This small molecule binds to this protein.
Small molecule (SMILES): OCCCO

Binding-site contacts:
Ligand atom O1 contacts residue GLY46 of chain 1.D at 3.7 Å.
Ligand atom O3 contacts residue THR320 of chain 1.D at 4.3 Å.
Ligand atom O3 contacts residue ARG324 of chain 1.D at 4.5 Å.
Ligand atom C3 contacts residue GLY345 of chain 1.D at 3.5 Å.
Ligand atom C3 contacts residue ARG194 of chain 1.D at 4.2 Å.
Ligand atom O1 contacts residue CYS47 of chain 1.D at 3.8 Å.
Ligand atom O3 contacts residue GLY344 of chain 1.D at 3.9 Å.
Ligand atom C3 contacts residue GLY344 of chain 1.D at 3.4 Å.
Ligand atom O3 contacts residue GLY46 of chain 1.D at 4.4 Å.
Ligand atom C1 contacts residue ARG53 of chain 1.D at 4.5 Å.
Ligand atom C2 contacts residue GLY46 of chain 1.D at 4.0 Å.
Ligand atom C1 contacts residue GLY46 of chain 1.D at 3.9 Å.
Ligand atom O1 contacts residue ARG53 of chain 1.D at 3.2 Å (salt-bridge).
Ligand atom O3 contacts residue GLY345 of chain 1.D at 3.7 Å.

Sequence of chain 1.D:
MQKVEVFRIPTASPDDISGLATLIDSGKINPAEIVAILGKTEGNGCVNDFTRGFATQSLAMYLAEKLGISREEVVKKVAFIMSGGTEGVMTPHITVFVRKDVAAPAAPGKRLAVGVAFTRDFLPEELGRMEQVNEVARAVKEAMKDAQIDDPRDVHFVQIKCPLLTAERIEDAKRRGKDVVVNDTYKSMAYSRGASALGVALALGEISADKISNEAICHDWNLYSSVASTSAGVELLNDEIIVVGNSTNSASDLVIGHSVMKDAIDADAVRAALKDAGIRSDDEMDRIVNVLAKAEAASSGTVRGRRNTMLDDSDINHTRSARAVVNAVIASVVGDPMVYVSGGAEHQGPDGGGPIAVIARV